The small molecule below binds the protein below.
Small molecule (SMILES): Nc1nc2c(ncn2[C@@H]2O[C@H](CO[P](=O)(O)O[P](=O)(O)CP(=O)(O)O)[C@@H](O)[C@H]2O)c(=O)[nH]1

Binding-site contacts:
Ligand atom O2' contacts residue VAL30 of chain 1.A at 2.7 Å (h-bond).
Ligand atom O3G contacts residue PRO35 of chain 1.A at 3.5 Å.
Ligand atom O2B contacts residue LYS17 of chain 1.A at 3.6 Å (salt-bridge).
Ligand atom O6 contacts residue ASP120 of chain 1.A at 3.5 Å (salt-bridge).
Ligand atom O2A contacts residue ALA19 of chain 1.A at 2.8 Å (h-bond).
Ligand atom PG contacts residue ASP13 of chain 1.A at 3.5 Å.
Ligand atom PG contacts residue MG1 of chain 1.D at 3.3 Å.
Ligand atom O2A contacts residue SER18 of chain 1.A at 3.3 Å (h-bond).
Ligand atom O1B contacts residue GLY14 of chain 1.A at 3.3 Å (h-bond).
Ligand atom PB contacts residue MG1 of chain 1.D at 3.3 Å.
Ligand atom O1G contacts residue LYS17 of chain 1.A at 2.7 Å (salt-bridge).
Ligand atom O3A contacts residue GLY16 of chain 1.A at 3.2 Å (h-bond).
Ligand atom O6 contacts residue LYS118 of chain 1.A at 3.3 Å.
Ligand atom O2G contacts residue THR36 of chain 1.A at 2.8 Å (h-bond).
Ligand atom C3B contacts residue GLY14 of chain 1.A at 3.3 Å.
Ligand atom C3' contacts residue GLU32 of chain 1.A at 3.3 Å.
Ligand atom O1G contacts residue GLY61 of chain 1.A at 2.8 Å (h-bond).
Ligand atom O2G contacts residue MG1 of chain 1.D at 2.0 Å.
Ligand atom O6 contacts residue ASN117 of chain 1.A at 3.2 Å (h-bond).
Ligand atom O1B contacts residue ALA12 of chain 1.A at 3.6 Å (h-bond).
Ligand atom N1 contacts residue ASP120 of chain 1.A at 2.8 Å (salt-bridge).
Ligand atom O2' contacts residue ASP31 of chain 1.A at 3.2 Å (salt-bridge).
Ligand atom O1G contacts residue ASP13 of chain 1.A at 3.5 Å.
Ligand atom O2A contacts residue GLY16 of chain 1.A at 3.3 Å.
Ligand atom N2 contacts residue ASP120 of chain 1.A at 2.8 Å (salt-bridge).
Ligand atom O3' contacts residue GLU32 of chain 1.A at 3.5 Å (salt-bridge).
Ligand atom O4' contacts residue LYS118 of chain 1.A at 3.3 Å (salt-bridge).
Ligand atom N2 contacts residue LEU121 of chain 1.A at 3.4 Å.
Ligand atom O2B contacts residue SER18 of chain 1.A at 3.0 Å (h-bond).
Ligand atom O2B contacts residue MG1 of chain 1.D at 2.1 Å.
Ligand atom O2' contacts residue PHE29 of chain 1.A at 3.3 Å.
Ligand atom O6 contacts residue SER146 of chain 1.A at 3.5 Å.
Ligand atom O1B contacts residue LYS17 of chain 1.A at 2.8 Å (salt-bridge).
Ligand atom O6 contacts residue ALA147 of chain 1.A at 2.8 Å (h-bond).
Ligand atom C2' contacts residue VAL30 of chain 1.A at 3.6 Å (hydrophobic).
Ligand atom O1B contacts residue GLY16 of chain 1.A at 3.1 Å (h-bond).
Ligand atom N7 contacts residue ASN117 of chain 1.A at 3.1 Å (h-bond).
Ligand atom O3G contacts residue ASP13 of chain 1.A at 2.8 Å (salt-bridge).
Ligand atom O3' contacts residue ASP31 of chain 1.A at 2.9 Å (salt-bridge).
Ligand atom O1B contacts residue VAL15 of chain 1.A at 3.2 Å (h-bond).

Sequence of chain 1.A:
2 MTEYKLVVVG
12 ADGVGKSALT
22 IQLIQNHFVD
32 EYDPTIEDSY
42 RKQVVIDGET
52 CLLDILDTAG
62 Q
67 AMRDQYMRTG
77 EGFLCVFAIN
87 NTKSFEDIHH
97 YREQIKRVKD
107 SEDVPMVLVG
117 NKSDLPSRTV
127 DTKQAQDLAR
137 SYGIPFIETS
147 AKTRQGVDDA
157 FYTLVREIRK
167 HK